Sequence of chain 1.A:
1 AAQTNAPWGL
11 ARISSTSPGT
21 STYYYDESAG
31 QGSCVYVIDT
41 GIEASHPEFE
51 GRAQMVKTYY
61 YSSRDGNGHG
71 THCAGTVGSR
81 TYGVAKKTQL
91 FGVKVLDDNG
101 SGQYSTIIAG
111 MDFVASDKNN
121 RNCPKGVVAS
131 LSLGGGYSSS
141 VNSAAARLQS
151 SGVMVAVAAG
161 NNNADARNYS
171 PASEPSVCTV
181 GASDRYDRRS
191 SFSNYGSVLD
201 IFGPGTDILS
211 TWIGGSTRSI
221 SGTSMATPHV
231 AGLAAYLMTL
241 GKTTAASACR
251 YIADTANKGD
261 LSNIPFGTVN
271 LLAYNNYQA

Binding-site contacts:
Ligand atom C3 contacts residue GLY134 of chain 1.A at 3.7 Å.
Ligand atom C6 contacts residue GLY160 of chain 1.A at 3.7 Å.
Ligand atom C5 contacts residue LEU133 of chain 1.A at 3.4 Å (hydrophobic).
Ligand atom C4 contacts residue LEU133 of chain 1.A at 4.1 Å (hydrophobic).
Ligand atom O2 contacts residue ASN162 of chain 1.A at 3.0 Å (h-bond).
Ligand atom O contacts residue ASN161 of chain 1.A at 3.0 Å (h-bond).
Ligand atom C4 contacts residue GLY160 of chain 1.A at 3.4 Å.
Ligand atom C3 contacts residue GLY135 of chain 1.A at 4.0 Å.
Ligand atom C2 contacts residue GLY134 of chain 1.A at 3.8 Å.
Ligand atom C contacts residue ASN161 of chain 1.A at 4.0 Å.
Ligand atom C6 contacts residue ASN161 of chain 1.A at 4.2 Å.
Ligand atom CL contacts residue SER224 of chain 1.A at 3.6 Å.
Ligand atom C7 contacts residue ASN161 of chain 1.A at 4.0 Å.
Ligand atom C4 contacts residue ALA158 of chain 1.A at 3.9 Å (hydrophobic).
Ligand atom CL contacts residue ASN161 of chain 1.A at 3.9 Å.
Ligand atom CL contacts residue THR223 of chain 1.A at 4.2 Å.
Ligand atom C contacts residue ASN162 of chain 1.A at 3.8 Å.
Ligand atom C6 contacts residue LEU133 of chain 1.A at 3.7 Å (hydrophobic).
Ligand atom O contacts residue ASN162 of chain 1.A at 3.0 Å (h-bond).
Ligand atom CL contacts residue ALA158 of chain 1.A at 3.7 Å.
Ligand atom C5 contacts residue ALA158 of chain 1.A at 3.6 Å (hydrophobic).
Ligand atom C2 contacts residue GLY160 of chain 1.A at 3.8 Å.
Ligand atom C4 contacts residue ALA159 of chain 1.A at 4.0 Å (hydrophobic).
Ligand atom C6 contacts residue GLY134 of chain 1.A at 3.7 Å.
Ligand atom C5 contacts residue GLY134 of chain 1.A at 3.6 Å.
Ligand atom CL contacts residue LEU133 of chain 1.A at 3.6 Å.
Ligand atom C3 contacts residue TYR169 of chain 1.A at 4.0 Å (hydrophobic).
Ligand atom CL contacts residue GLY134 of chain 1.A at 4.2 Å.
Ligand atom C3 contacts residue GLY160 of chain 1.A at 3.6 Å.
Ligand atom CL contacts residue SER132 of chain 1.A at 3.8 Å.
Ligand atom C7 contacts residue GLY160 of chain 1.A at 3.9 Å.
Ligand atom C1 contacts residue GLY134 of chain 1.A at 4.1 Å.
Ligand atom C5 contacts residue GLY160 of chain 1.A at 3.5 Å.
Ligand atom O contacts residue GLY160 of chain 1.A at 4.0 Å.
Ligand atom C7 contacts residue GLY134 of chain 1.A at 4.0 Å.
Ligand atom O2 contacts residue TYR169 of chain 1.A at 3.3 Å.
Ligand atom O1 contacts residue ASN161 of chain 1.A at 4.2 Å.
Ligand atom C1 contacts residue ASN162 of chain 1.A at 3.9 Å.
Ligand atom C5 contacts residue ALA159 of chain 1.A at 4.2 Å (hydrophobic).
Ligand atom C4 contacts residue GLY134 of chain 1.A at 3.6 Å.

This protein binds this small molecule.
Small molecule (SMILES): O=C(O)[C@H](O)c1cccc(Cl)c1